Sequence of chain 58.C:
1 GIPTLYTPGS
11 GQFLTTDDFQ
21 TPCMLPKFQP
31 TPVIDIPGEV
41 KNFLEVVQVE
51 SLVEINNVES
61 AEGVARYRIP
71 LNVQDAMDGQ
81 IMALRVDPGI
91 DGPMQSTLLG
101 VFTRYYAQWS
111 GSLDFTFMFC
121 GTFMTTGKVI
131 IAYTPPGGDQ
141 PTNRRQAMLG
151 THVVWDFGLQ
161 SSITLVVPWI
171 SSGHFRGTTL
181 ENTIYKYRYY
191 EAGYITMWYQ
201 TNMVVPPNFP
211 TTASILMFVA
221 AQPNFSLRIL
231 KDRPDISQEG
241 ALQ

Binding-site contacts:
Ligand atom OXT contacts residue PHE264 of chain 58.A at 4.2 Å.
Ligand atom CA contacts residue PHE264 of chain 58.A at 3.1 Å (hydrophobic).
Ligand atom C contacts residue ASP235 of chain 58.C at 4.0 Å.
Ligand atom CA contacts residue CYS265 of chain 58.A at 4.4 Å (hydrophobic).
Ligand atom C contacts residue PHE264 of chain 58.A at 3.8 Å (hydrophobic).
Ligand atom O contacts residue ASP235 of chain 58.C at 4.5 Å.
Ligand atom O contacts residue MET247 of chain 58.A at 3.4 Å (h-bond).
Ligand atom O contacts residue SER96 of chain 58.C at 3.6 Å.
Ligand atom OXT contacts residue GLN95 of chain 58.C at 2.7 Å (h-bond).
Ligand atom OXT contacts residue ASP235 of chain 58.C at 2.9 Å (salt-bridge).
Ligand atom O contacts residue CYS1 of chain 58.E at 3.7 Å.
Ligand atom CA contacts residue GLN95 of chain 58.C at 4.2 Å.
Ligand atom O contacts residue GLN95 of chain 58.C at 3.3 Å (h-bond).
Ligand atom N contacts residue MET247 of chain 58.A at 3.8 Å.
Ligand atom N contacts residue PHE264 of chain 58.A at 3.5 Å (h-bond).
Ligand atom C contacts residue CYS1 of chain 58.E at 2.8 Å (hydrophobic).
Ligand atom CA contacts residue MET247 of chain 58.A at 4.1 Å (hydrophobic).
Ligand atom O contacts residue PHE264 of chain 58.A at 3.9 Å.
Ligand atom N contacts residue CYS1 of chain 58.E at 1.3 Å.
Ligand atom C contacts residue GLN95 of chain 58.C at 3.1 Å.
Ligand atom OXT contacts residue CYS1 of chain 58.E at 2.7 Å (h-bond).
Ligand atom C contacts residue MET247 of chain 58.A at 3.9 Å (hydrophobic).
Ligand atom CA contacts residue CYS1 of chain 58.E at 2.4 Å (hydrophobic).

The protein below binds the small molecule below.
Small molecule (SMILES): NCC(=O)O

Sequence of chain 58.A:
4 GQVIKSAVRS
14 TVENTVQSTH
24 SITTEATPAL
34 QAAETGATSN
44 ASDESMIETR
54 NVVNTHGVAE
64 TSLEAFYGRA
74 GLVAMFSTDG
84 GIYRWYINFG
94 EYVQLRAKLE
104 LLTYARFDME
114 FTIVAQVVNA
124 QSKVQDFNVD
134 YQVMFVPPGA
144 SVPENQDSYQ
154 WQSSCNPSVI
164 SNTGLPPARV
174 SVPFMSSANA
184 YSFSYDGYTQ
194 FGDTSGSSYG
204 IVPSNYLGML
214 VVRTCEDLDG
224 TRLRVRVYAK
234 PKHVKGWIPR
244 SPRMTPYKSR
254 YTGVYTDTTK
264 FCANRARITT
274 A